Binding-site contacts:
Ligand atom C5' contacts residue ASN242 of chain 1.F at 3.3 Å.
Ligand atom O2A contacts residue LYS150 of chain 1.F at 2.9 Å (salt-bridge).
Ligand atom O2A contacts residue ILE330 of chain 1.F at 3.6 Å.
Ligand atom C2 contacts residue TYR185 of chain 1.F at 3.7 Å (hydrophobic).
Ligand atom O1B contacts residue LYS74 of chain 1.F at 3.3 Å (salt-bridge).
Ligand atom N3 contacts residue TYR185 of chain 1.F at 3.6 Å.
Ligand atom O1B contacts residue GLU331 of chain 1.F at 2.9 Å (salt-bridge).
Ligand atom O1G contacts residue ASN333 of chain 1.F at 3.6 Å.
Ligand atom N6 contacts residue LYS184 of chain 1.F at 2.6 Å (salt-bridge).
Ligand atom C2 contacts residue LEU186 of chain 1.F at 3.7 Å (hydrophobic).
Ligand atom N3 contacts residue LYS198 of chain 1.F at 3.6 Å (salt-bridge).
Ligand atom O2G contacts residue ASN333 of chain 1.F at 2.6 Å (h-bond).
Ligand atom O1A contacts residue ILE330 of chain 1.F at 3.2 Å.
Ligand atom C2 contacts residue LYS198 of chain 1.F at 3.7 Å.
Ligand atom O3G contacts residue ARG202 of chain 1.F at 3.2 Å (salt-bridge).
Ligand atom O2' contacts residue THR241 of chain 1.F at 3.3 Å (h-bond).
Ligand atom PG contacts residue GLU331 of chain 1.F at 3.4 Å.
Ligand atom O3G contacts residue ASP318 of chain 1.F at 3.0 Å (salt-bridge).
Ligand atom N7 contacts residue LYS150 of chain 1.F at 3.2 Å (salt-bridge).
Ligand atom PB contacts residue GLU331 of chain 1.F at 3.5 Å.
Ligand atom O3G contacts residue ARG222 of chain 1.F at 2.6 Å (salt-bridge).
Ligand atom PG contacts residue ASN333 of chain 1.F at 3.7 Å.
Ligand atom C8 contacts residue LYS150 of chain 1.F at 3.5 Å.
Ligand atom O3A contacts residue LYS74 of chain 1.F at 3.4 Å (salt-bridge).
Ligand atom PG contacts residue ASP318 of chain 1.F at 3.2 Å.
Ligand atom N6 contacts residue GLN183 of chain 1.F at 3.5 Å (h-bond).
Ligand atom O2G contacts residue ARG202 of chain 1.F at 3.7 Å.
Ligand atom O2G contacts residue GLU331 of chain 1.F at 2.9 Å (salt-bridge).
Ligand atom O3' contacts residue ASP200 of chain 1.F at 2.7 Å (salt-bridge).
Ligand atom N6 contacts residue TYR185 of chain 1.F at 3.7 Å.
Ligand atom N7 contacts residue GLN183 of chain 1.F at 3.4 Å (h-bond).
Ligand atom O2G contacts residue ASP318 of chain 1.F at 2.9 Å (salt-bridge).
Ligand atom C3B contacts residue GLU331 of chain 1.F at 3.2 Å.
Ligand atom O2' contacts residue MET320 of chain 1.F at 3.7 Å.
Ligand atom C3B contacts residue ASP318 of chain 1.F at 3.2 Å.
Ligand atom C2 contacts residue MET320 of chain 1.F at 3.7 Å (hydrophobic).
Ligand atom O2A contacts residue LYS74 of chain 1.F at 3.4 Å (salt-bridge).
Ligand atom N1 contacts residue LEU186 of chain 1.F at 3.0 Å (h-bond).
Ligand atom O3' contacts residue THR241 of chain 1.F at 2.7 Å (h-bond).
Ligand atom O2B contacts residue ASN242 of chain 1.F at 3.0 Å (h-bond).

This small molecule binds to this protein.
Small molecule (SMILES): Nc1ncnc2c1ncn2[C@@H]1O[C@H](CO[P](=O)(O)O[P](=O)(O)CP(=O)(O)O)[C@@H](O)[C@H]1O

Sequence of chain 1.F:
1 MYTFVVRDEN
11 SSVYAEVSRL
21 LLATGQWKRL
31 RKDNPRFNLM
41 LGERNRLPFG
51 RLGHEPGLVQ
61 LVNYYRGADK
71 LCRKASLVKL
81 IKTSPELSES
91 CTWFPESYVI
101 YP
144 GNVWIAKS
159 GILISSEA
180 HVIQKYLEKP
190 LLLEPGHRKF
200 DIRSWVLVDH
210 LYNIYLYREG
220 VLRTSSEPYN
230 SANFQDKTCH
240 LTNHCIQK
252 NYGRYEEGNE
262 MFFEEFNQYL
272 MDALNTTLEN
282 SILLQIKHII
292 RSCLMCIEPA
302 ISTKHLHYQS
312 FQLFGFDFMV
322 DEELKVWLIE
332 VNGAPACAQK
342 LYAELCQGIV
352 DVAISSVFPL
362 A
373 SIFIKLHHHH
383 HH